Binding-site contacts:
Ligand atom O5 contacts residue VAL589 of chain 1.D at 3.7 Å.
Ligand atom C2 contacts residue ASN618 of chain 1.D at 2.4 Å.
Ligand atom C8 contacts residue THR562 of chain 1.D at 3.8 Å.
Ligand atom N2 contacts residue SER587 of chain 1.D at 4.3 Å.
Ligand atom C7 contacts residue ASN618 of chain 1.D at 3.9 Å.
Ligand atom C1 contacts residue VAL589 of chain 1.D at 4.5 Å (hydrophobic).
Ligand atom C6 contacts residue VAL589 of chain 1.D at 4.0 Å (hydrophobic).
Ligand atom O6 contacts residue VAL589 of chain 1.D at 3.4 Å.
Ligand atom C2 contacts residue SER587 of chain 1.D at 4.2 Å.
Ligand atom N2 contacts residue ASN618 of chain 1.D at 2.8 Å (h-bond).
Ligand atom O7 contacts residue LYS586 of chain 1.D at 3.5 Å (salt-bridge).
Ligand atom C1 contacts residue ASN618 of chain 1.D at 1.4 Å.
Ligand atom C3 contacts residue ASN618 of chain 1.D at 3.7 Å.
Ligand atom C7 contacts residue LYS586 of chain 1.D at 3.8 Å.
Ligand atom C1 contacts residue SER587 of chain 1.D at 4.2 Å.
Ligand atom O5 contacts residue ASN618 of chain 1.D at 2.4 Å (h-bond).
Ligand atom N2 contacts residue LYS586 of chain 1.D at 3.8 Å.
Ligand atom C4 contacts residue ASN618 of chain 1.D at 4.2 Å.
Ligand atom C7 contacts residue SER587 of chain 1.D at 4.0 Å.
Ligand atom O7 contacts residue SER587 of chain 1.D at 4.0 Å.
Ligand atom C8 contacts residue SER587 of chain 1.D at 3.6 Å.
Ligand atom C5 contacts residue ASN618 of chain 1.D at 3.7 Å.

Sequence of chain 1.D:
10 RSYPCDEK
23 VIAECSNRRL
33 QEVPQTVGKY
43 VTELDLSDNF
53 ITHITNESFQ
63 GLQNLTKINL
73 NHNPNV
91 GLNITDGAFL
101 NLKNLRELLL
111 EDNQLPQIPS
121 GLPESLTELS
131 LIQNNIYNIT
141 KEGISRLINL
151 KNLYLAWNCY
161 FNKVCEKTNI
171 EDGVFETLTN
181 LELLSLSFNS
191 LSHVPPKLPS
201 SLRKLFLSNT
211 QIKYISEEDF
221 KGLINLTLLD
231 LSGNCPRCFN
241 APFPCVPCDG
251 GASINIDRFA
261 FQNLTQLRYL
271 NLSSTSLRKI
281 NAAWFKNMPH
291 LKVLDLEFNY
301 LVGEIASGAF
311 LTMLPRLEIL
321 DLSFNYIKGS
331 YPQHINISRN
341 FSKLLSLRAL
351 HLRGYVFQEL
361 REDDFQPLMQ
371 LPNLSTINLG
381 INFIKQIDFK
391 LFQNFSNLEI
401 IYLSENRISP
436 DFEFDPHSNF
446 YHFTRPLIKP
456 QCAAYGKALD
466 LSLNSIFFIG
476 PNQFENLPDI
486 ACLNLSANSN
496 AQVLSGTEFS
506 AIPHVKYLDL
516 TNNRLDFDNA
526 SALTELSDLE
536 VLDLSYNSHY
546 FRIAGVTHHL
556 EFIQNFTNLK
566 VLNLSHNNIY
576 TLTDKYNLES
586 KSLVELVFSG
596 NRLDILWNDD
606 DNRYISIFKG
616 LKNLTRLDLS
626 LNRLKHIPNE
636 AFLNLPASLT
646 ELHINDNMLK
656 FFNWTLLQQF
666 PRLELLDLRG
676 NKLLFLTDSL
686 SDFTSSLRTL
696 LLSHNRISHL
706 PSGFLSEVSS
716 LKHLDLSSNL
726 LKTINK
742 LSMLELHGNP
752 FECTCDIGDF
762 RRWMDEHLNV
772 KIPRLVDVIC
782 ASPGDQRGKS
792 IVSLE

The small molecule below binds the protein below.
Small molecule (SMILES): CC(=O)N[C@@H]1[C@@H](O)[C@H](O)[C@@H](CO)O[C@H]1O